This protein binds this small molecule.
Small molecule (SMILES): CC(=O)N[C@@H]1[C@@H](O)[C@H](O[C@@H]2O[C@H](CO)[C@@H](O)[C@H](O[C@H]3O[C@H](CO)[C@@H](O)[C@H](O)[C@@H]3O)[C@@H]2O)[C@@H](CO)O[C@H]1O

Binding-site contacts:
Ligand atom C2 contacts residue PHE123 of chain 1.A at 4.1 Å (hydrophobic).
Ligand atom C6 contacts residue ASP81 of chain 1.A at 3.6 Å.
Ligand atom O4 contacts residue PHE123 of chain 1.A at 3.5 Å.
Ligand atom C6 contacts residue PHE123 of chain 1.A at 3.5 Å (hydrophobic).
Ligand atom O4 contacts residue GLY98 of chain 1.A at 3.9 Å.
Ligand atom C6 contacts residue GLU31 of chain 1.B at 4.1 Å.
Ligand atom O4 contacts residue ASN125 of chain 1.A at 2.8 Å (h-bond).
Ligand atom O5 contacts residue ALA30 of chain 1.B at 3.0 Å (h-bond).
Ligand atom O3 contacts residue GLY99 of chain 1.A at 2.6 Å (h-bond).
Ligand atom C4 contacts residue ASN125 of chain 1.A at 4.0 Å.
Ligand atom C3 contacts residue GLY99 of chain 1.A at 3.6 Å.
Ligand atom O6 contacts residue GLU31 of chain 1.B at 4.0 Å.
Ligand atom C5 contacts residue GLU31 of chain 1.B at 3.7 Å.
Ligand atom O5 contacts residue GLU31 of chain 1.B at 3.4 Å (salt-bridge).
Ligand atom O6 contacts residue GLY29 of chain 1.B at 3.3 Å.
Ligand atom C1 contacts residue ALA30 of chain 1.B at 3.9 Å (hydrophobic).
Ligand atom O6 contacts residue GLU31 of chain 1.B at 3.3 Å (salt-bridge).
Ligand atom C5 contacts residue ALA30 of chain 1.B at 4.1 Å (hydrophobic).
Ligand atom C5 contacts residue ASP81 of chain 1.A at 4.1 Å.
Ligand atom O6 contacts residue ASP81 of chain 1.A at 2.9 Å (salt-bridge).
Ligand atom O2 contacts residue GLY98 of chain 1.A at 3.6 Å.
Ligand atom O4 contacts residue GLY99 of chain 1.A at 3.0 Å (h-bond).
Ligand atom C6 contacts residue ALA30 of chain 1.B at 3.9 Å (hydrophobic).
Ligand atom C4 contacts residue GLY99 of chain 1.A at 3.4 Å.
Ligand atom C6 contacts residue ALA80 of chain 1.A at 3.9 Å (hydrophobic).
Ligand atom O4 contacts residue ASP81 of chain 1.A at 2.8 Å (salt-bridge).
Ligand atom C6 contacts residue GLU31 of chain 1.B at 3.6 Å.
Ligand atom O4 contacts residue PHE123 of chain 1.A at 3.8 Å.
Ligand atom C3 contacts residue ALA30 of chain 1.B at 4.0 Å (hydrophobic).
Ligand atom O2 contacts residue GLY29 of chain 1.B at 3.6 Å.
Ligand atom C6 contacts residue ALA30 of chain 1.B at 3.6 Å (hydrophobic).
Ligand atom O2 contacts residue PHE123 of chain 1.A at 4.1 Å.
Ligand atom O5 contacts residue GLY29 of chain 1.B at 4.0 Å.
Ligand atom O3 contacts residue GLY98 of chain 1.A at 3.4 Å.
Ligand atom C4 contacts residue ASP81 of chain 1.A at 3.5 Å.
Ligand atom O6 contacts residue ALA30 of chain 1.B at 3.0 Å (h-bond).
Ligand atom C5 contacts residue PHE123 of chain 1.A at 3.7 Å (hydrophobic).
Ligand atom O6 contacts residue ALA80 of chain 1.A at 3.4 Å.
Ligand atom C3 contacts residue GLY98 of chain 1.A at 4.1 Å.
Ligand atom C4 contacts residue GLY98 of chain 1.A at 4.0 Å.

Sequence of chain 1.A:
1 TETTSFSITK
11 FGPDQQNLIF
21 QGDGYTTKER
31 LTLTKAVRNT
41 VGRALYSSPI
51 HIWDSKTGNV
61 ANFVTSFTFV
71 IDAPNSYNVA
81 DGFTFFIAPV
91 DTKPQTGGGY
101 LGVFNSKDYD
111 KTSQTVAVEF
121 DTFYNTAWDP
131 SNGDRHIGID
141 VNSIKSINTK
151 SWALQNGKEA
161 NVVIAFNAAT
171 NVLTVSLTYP

Sequence of chain 1.B:
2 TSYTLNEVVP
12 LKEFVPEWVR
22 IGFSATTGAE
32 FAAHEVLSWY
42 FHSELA